Binding-site contacts:
Ligand atom C1 contacts residue ASN214 of chain 1.D at 1.4 Å.
Ligand atom O6 contacts residue ASN214 of chain 1.D at 4.3 Å.
Ligand atom C4 contacts residue ASN214 of chain 1.D at 4.3 Å.
Ligand atom C7 contacts residue ASN214 of chain 1.D at 4.0 Å.
Ligand atom C5 contacts residue ASN214 of chain 1.D at 3.7 Å.
Ligand atom C2 contacts residue ASN214 of chain 1.D at 2.5 Å.
Ligand atom C8 contacts residue ALA192 of chain 1.D at 4.3 Å (hydrophobic).
Ligand atom N2 contacts residue ASN214 of chain 1.D at 2.9 Å (h-bond).
Ligand atom C3 contacts residue ASN214 of chain 1.D at 3.8 Å.
Ligand atom O5 contacts residue ASN214 of chain 1.D at 2.4 Å (h-bond).

Sequence of chain 1.D:
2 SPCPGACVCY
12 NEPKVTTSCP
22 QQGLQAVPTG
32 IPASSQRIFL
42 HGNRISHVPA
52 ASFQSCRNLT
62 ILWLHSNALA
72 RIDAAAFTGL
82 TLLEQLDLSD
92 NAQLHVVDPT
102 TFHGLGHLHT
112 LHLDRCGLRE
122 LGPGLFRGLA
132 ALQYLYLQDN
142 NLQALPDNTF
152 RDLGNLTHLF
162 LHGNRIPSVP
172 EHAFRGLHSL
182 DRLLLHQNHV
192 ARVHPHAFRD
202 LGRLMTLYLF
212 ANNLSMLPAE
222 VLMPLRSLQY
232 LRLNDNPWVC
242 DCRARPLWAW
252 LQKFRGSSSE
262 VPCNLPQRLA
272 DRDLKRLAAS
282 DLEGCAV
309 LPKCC

A small-molecule ligand and the protein it binds are described below.
Small molecule (SMILES): CC(=O)N[C@@H]1[C@@H](O)[C@H](O)[C@@H](CO)O[C@H]1O